This small molecule binds to this protein.
Small molecule (SMILES): C[C@H](CCC(=O)O)[C@H]1CC[C@H]2[C@@H]3[C@H](O)C[C@@H]4C[C@H](O)CC[C@]4(C)[C@H]3C[C@H](O)[C@]12C

Sequence of chain 1.G:
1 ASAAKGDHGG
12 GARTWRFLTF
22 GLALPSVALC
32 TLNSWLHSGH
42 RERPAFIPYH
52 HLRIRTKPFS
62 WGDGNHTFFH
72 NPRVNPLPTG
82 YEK

Binding-site contacts:
Ligand atom C21 contacts residue PHE18 of chain 1.G at 4.0 Å (hydrophobic).
Ligand atom C16 contacts residue PHE18 of chain 1.G at 4.3 Å (hydrophobic).
Ligand atom C12 contacts residue PEK1 of chain 1.MC at 3.8 Å.
Ligand atom O12 contacts residue PEK1 of chain 1.MC at 3.1 Å (h-bond).
Ligand atom O26 contacts residue ARG14 of chain 1.G at 2.8 Å (salt-bridge).
Ligand atom C23 contacts residue ARG17 of chain 1.G at 3.9 Å.
Ligand atom C12 contacts residue PHE21 of chain 1.G at 3.8 Å (hydrophobic).
Ligand atom C19 contacts residue PRO26 of chain 1.G at 4.4 Å (hydrophobic).
Ligand atom C18 contacts residue GLY22 of chain 1.G at 3.6 Å.
Ligand atom C24 contacts residue ARG14 of chain 1.G at 3.6 Å.
Ligand atom C1 contacts residue PEK1 of chain 1.MC at 3.9 Å.
Ligand atom C20 contacts residue PHE18 of chain 1.G at 3.9 Å (hydrophobic).
Ligand atom C24 contacts residue ARG17 of chain 1.G at 3.5 Å.
Ligand atom C18 contacts residue PHE18 of chain 1.G at 3.9 Å (hydrophobic).
Ligand atom C19 contacts residue PHE21 of chain 1.G at 3.9 Å (hydrophobic).
Ligand atom C21 contacts residue PHE21 of chain 1.G at 4.2 Å (hydrophobic).
Ligand atom C11 contacts residue PEK1 of chain 1.MC at 3.7 Å.
Ligand atom O25 contacts residue ARG14 of chain 1.G at 2.9 Å (salt-bridge).
Ligand atom O25 contacts residue ARG17 of chain 1.G at 4.3 Å.
Ligand atom C22 contacts residue PHE18 of chain 1.G at 4.2 Å (hydrophobic).
Ligand atom C11 contacts residue PHE21 of chain 1.G at 3.7 Å (hydrophobic).
Ligand atom C18 contacts residue PHE21 of chain 1.G at 4.2 Å (hydrophobic).
Ligand atom O26 contacts residue ARG17 of chain 1.G at 3.0 Å (salt-bridge).
Ligand atom C21 contacts residue ARG17 of chain 1.G at 4.2 Å.
Ligand atom C2 contacts residue PEK1 of chain 1.MC at 4.0 Å.